Binding-site contacts:
Ligand atom C contacts residue THR143 of chain 1.D at 3.5 Å.
Ligand atom CD1 contacts residue VAL67 of chain 1.D at 3.4 Å (hydrophobic).
Ligand atom O contacts residue TRP147 of chain 1.D at 2.7 Å (h-bond).
Ligand atom O contacts residue LYS66 of chain 1.D at 2.7 Å (salt-bridge).
Ligand atom O contacts residue HIS70 of chain 1.D at 3.0 Å.
Ligand atom CB contacts residue TRP167 of chain 1.D at 3.5 Å (hydrophobic).
Ligand atom CG1 contacts residue ARG97 of chain 1.D at 3.3 Å.
Ligand atom OXT contacts residue TYR84 of chain 1.D at 2.6 Å (h-bond).
Ligand atom CB contacts residue THR143 of chain 1.D at 3.3 Å.
Ligand atom CG2 contacts residue ASP77 of chain 1.D at 3.4 Å.
Ligand atom ND1 contacts residue VAL152 of chain 1.D at 3.4 Å.
Ligand atom N contacts residue TYR99 of chain 1.D at 3.2 Å (h-bond).
Ligand atom NZ contacts residue GLN155 of chain 1.D at 3.5 Å.
Ligand atom CD2 contacts residue THR163 of chain 1.D at 3.4 Å.
Ligand atom CD contacts residue GLN155 of chain 1.D at 3.0 Å.
Ligand atom C contacts residue TYR7 of chain 1.D at 3.5 Å (hydrophobic).
Ligand atom OXT contacts residue THR143 of chain 1.D at 2.6 Å (h-bond).
Ligand atom CG1 contacts residue TYR116 of chain 1.D at 3.4 Å (hydrophobic).
Ligand atom N contacts residue ASP77 of chain 1.D at 2.9 Å (salt-bridge).
Ligand atom CD1 contacts residue TRP167 of chain 1.D at 3.2 Å (hydrophobic).
Ligand atom CE2 contacts residue LYS66 of chain 1.D at 3.5 Å.
Ligand atom N contacts residue GLU63 of chain 1.D at 2.8 Å (salt-bridge).
Ligand atom CG2 contacts residue HIS70 of chain 1.D at 3.0 Å.
Ligand atom CA contacts residue TYR7 of chain 1.D at 3.5 Å (hydrophobic).
Ligand atom O contacts residue TYR159 of chain 1.D at 2.6 Å (h-bond).
Ligand atom NZ contacts residue LEU156 of chain 1.D at 3.0 Å.
Ligand atom CA contacts residue ASP77 of chain 1.D at 3.4 Å.
Ligand atom CD1 contacts residue MET45 of chain 1.D at 3.4 Å (hydrophobic).
Ligand atom CA contacts residue TYR171 of chain 1.D at 3.4 Å (hydrophobic).
Ligand atom CD contacts residue LEU156 of chain 1.D at 3.3 Å (hydrophobic).
Ligand atom N contacts residue TYR7 of chain 1.D at 2.7 Å (h-bond).
Ligand atom CA contacts residue GLU63 of chain 1.D at 3.4 Å.
Ligand atom CG contacts residue GLN155 of chain 1.D at 3.2 Å.
Ligand atom CD1 contacts residue GLU63 of chain 1.D at 3.0 Å.
Ligand atom N contacts residue TYR171 of chain 1.D at 2.6 Å (h-bond).
Ligand atom CG contacts residue TRP167 of chain 1.D at 3.4 Å (hydrophobic).
Ligand atom CZ contacts residue LYS66 of chain 1.D at 3.4 Å.
Ligand atom CD2 contacts residue TYR99 of chain 1.D at 3.4 Å (hydrophobic).
Ligand atom O contacts residue LYS146 of chain 1.D at 3.2 Å (salt-bridge).
Ligand atom CE1 contacts residue TRP167 of chain 1.D at 3.4 Å (hydrophobic).

A small-molecule ligand and the protein it binds are described below.
Small molecule (SMILES): CC(C)C[C@H](NC(=O)[C@@H](N)Cc1ccccc1)C(=O)N[C@@H](CCCCN)C(=O)N[C@@H](CCC(=O)O)C(=O)N1C=CC[C@H]1C(=O)N[C@H](C(=O)N[C@@H](Cc1cnc[nH]1)C(=O)NCC(=O)N[C@H](C(=O)O)C(C)C)C(C)C

Sequence of chain 1.D:
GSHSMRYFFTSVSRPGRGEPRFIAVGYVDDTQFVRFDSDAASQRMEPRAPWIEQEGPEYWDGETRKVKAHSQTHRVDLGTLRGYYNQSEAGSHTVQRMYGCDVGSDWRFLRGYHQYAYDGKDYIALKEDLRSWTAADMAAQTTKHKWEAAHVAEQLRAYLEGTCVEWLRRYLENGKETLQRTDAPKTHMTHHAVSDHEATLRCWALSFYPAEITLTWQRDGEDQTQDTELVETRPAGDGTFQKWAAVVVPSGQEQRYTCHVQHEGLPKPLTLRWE